The small molecule below binds the protein below.
Small molecule (SMILES): CC(=O)N[C@H]1[C@H](O[C@H]2[C@H](O)[C@@H](NC(C)=O)CO[C@@H]2CO)O[C@H](CO)[C@@H](O)[C@@H]1O

Binding-site contacts:
Ligand atom O5 contacts residue ASN67 of chain 1.A at 2.3 Å (h-bond).
Ligand atom O6 contacts residue ARG89 of chain 1.A at 3.8 Å.
Ligand atom O7 contacts residue ARG89 of chain 1.A at 3.8 Å.
Ligand atom C6 contacts residue GLU84 of chain 1.A at 3.4 Å.
Ligand atom C7 contacts residue LYS118 of chain 1.A at 3.2 Å.
Ligand atom C2 contacts residue LYS118 of chain 1.A at 4.3 Å.
Ligand atom O7 contacts residue LYS118 of chain 1.A at 3.1 Å (salt-bridge).
Ligand atom C5 contacts residue ASN67 of chain 1.A at 3.6 Å.
Ligand atom O3 contacts residue ARG89 of chain 1.A at 3.9 Å.
Ligand atom N2 contacts residue ASN67 of chain 1.A at 2.9 Å (h-bond).
Ligand atom O4 contacts residue ARG89 of chain 1.A at 4.1 Å.
Ligand atom O5 contacts residue GLU84 of chain 1.A at 4.5 Å.
Ligand atom C8 contacts residue LYS118 of chain 1.A at 3.4 Å.
Ligand atom O6 contacts residue GLU84 of chain 1.A at 4.0 Å.
Ligand atom C4 contacts residue ASN67 of chain 1.A at 4.1 Å.
Ligand atom C1 contacts residue PHE90 of chain 1.A at 4.0 Å (hydrophobic).
Ligand atom O5 contacts residue ARG89 of chain 1.A at 3.7 Å.
Ligand atom C6 contacts residue PHE90 of chain 1.A at 4.3 Å (hydrophobic).
Ligand atom C5 contacts residue PHE90 of chain 1.A at 4.4 Å (hydrophobic).
Ligand atom C5 contacts residue ARG89 of chain 1.A at 3.7 Å.
Ligand atom C1 contacts residue ASN67 of chain 1.A at 1.4 Å.
Ligand atom C4 contacts residue ARG89 of chain 1.A at 3.6 Å.
Ligand atom O5 contacts residue PHE90 of chain 1.A at 3.4 Å.
Ligand atom C2 contacts residue ARG89 of chain 1.A at 4.3 Å.
Ligand atom C2 contacts residue ASN67 of chain 1.A at 2.4 Å.
Ligand atom C1 contacts residue ARG89 of chain 1.A at 3.5 Å.
Ligand atom C3 contacts residue ARG89 of chain 1.A at 4.3 Å.
Ligand atom C7 contacts residue ASN67 of chain 1.A at 4.0 Å.
Ligand atom C3 contacts residue ASN67 of chain 1.A at 3.7 Å.
Ligand atom N2 contacts residue LYS118 of chain 1.A at 4.0 Å.

Sequence of chain 1.A:
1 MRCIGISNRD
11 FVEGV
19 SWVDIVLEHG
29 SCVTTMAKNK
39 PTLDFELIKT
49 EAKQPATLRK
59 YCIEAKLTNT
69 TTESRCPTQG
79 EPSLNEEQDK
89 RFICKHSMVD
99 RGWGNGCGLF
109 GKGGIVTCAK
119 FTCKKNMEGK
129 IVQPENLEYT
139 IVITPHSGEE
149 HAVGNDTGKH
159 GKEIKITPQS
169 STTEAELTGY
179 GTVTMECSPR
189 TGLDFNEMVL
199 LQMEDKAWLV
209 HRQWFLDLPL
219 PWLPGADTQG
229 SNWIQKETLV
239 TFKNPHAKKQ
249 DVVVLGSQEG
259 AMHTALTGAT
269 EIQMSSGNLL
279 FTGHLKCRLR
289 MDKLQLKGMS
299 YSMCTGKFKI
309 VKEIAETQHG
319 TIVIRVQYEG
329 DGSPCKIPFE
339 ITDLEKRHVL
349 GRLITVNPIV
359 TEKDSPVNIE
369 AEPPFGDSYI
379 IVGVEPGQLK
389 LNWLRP